Sequence of chain 1.B:
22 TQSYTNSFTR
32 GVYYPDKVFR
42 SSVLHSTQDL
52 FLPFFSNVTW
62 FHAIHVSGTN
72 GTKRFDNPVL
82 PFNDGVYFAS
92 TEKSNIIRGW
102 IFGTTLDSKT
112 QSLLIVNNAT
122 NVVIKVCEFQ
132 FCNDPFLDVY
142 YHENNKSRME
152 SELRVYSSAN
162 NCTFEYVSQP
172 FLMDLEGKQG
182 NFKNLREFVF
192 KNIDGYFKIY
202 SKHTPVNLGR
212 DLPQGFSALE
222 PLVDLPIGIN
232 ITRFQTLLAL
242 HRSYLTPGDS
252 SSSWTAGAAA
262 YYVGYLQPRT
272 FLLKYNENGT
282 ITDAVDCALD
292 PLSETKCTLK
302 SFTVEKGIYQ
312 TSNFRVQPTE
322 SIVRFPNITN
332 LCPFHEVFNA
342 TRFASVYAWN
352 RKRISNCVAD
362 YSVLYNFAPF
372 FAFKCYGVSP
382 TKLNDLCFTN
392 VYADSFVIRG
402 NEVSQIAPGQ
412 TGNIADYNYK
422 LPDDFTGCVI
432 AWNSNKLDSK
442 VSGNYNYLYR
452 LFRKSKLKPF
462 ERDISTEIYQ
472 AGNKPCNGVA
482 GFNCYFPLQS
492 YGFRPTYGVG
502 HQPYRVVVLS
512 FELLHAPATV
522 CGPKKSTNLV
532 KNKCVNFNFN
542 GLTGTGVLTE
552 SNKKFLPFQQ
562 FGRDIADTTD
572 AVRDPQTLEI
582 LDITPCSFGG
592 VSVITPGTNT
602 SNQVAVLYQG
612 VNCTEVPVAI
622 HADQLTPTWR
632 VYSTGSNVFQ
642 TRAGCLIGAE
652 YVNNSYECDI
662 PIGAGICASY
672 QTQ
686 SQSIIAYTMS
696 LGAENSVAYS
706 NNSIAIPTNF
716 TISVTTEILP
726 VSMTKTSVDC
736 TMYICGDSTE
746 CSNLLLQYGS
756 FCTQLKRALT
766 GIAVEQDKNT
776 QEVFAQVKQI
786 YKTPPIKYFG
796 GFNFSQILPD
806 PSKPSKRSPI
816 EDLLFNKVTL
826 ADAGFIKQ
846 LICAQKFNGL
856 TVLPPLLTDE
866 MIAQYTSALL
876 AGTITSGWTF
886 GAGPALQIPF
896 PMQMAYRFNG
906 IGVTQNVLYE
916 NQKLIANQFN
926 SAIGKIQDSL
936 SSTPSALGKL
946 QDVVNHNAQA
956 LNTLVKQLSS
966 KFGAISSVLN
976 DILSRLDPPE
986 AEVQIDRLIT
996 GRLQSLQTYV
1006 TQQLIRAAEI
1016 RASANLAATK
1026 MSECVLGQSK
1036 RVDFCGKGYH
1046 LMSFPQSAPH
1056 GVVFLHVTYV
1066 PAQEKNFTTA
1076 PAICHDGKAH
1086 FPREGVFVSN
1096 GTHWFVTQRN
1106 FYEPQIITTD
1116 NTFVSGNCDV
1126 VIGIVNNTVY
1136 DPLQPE

Binding-site contacts:
Ligand atom N2 contacts residue ASN706 of chain 1.D at 2.9 Å (h-bond).
Ligand atom O5 contacts residue TYR793 of chain 1.B at 3.7 Å.
Ligand atom O5 contacts residue ASN706 of chain 1.D at 2.4 Å (h-bond).
Ligand atom C3 contacts residue ASN706 of chain 1.D at 3.8 Å.
Ligand atom C5 contacts residue TYR793 of chain 1.B at 3.5 Å (hydrophobic).
Ligand atom C1 contacts residue ASN706 of chain 1.D at 1.4 Å.
Ligand atom C1 contacts residue TYR793 of chain 1.B at 3.9 Å (hydrophobic).
Ligand atom C5 contacts residue ASN706 of chain 1.D at 3.7 Å.
Ligand atom C6 contacts residue TYR793 of chain 1.B at 3.8 Å (hydrophobic).
Ligand atom C4 contacts residue ASN706 of chain 1.D at 4.2 Å.
Ligand atom C2 contacts residue ASN706 of chain 1.D at 2.5 Å.
Ligand atom O7 contacts residue ASN706 of chain 1.D at 4.1 Å.
Ligand atom C7 contacts residue ASN706 of chain 1.D at 3.7 Å.
Ligand atom O6 contacts residue TYR793 of chain 1.B at 4.1 Å.

Sequence of chain 1.D:
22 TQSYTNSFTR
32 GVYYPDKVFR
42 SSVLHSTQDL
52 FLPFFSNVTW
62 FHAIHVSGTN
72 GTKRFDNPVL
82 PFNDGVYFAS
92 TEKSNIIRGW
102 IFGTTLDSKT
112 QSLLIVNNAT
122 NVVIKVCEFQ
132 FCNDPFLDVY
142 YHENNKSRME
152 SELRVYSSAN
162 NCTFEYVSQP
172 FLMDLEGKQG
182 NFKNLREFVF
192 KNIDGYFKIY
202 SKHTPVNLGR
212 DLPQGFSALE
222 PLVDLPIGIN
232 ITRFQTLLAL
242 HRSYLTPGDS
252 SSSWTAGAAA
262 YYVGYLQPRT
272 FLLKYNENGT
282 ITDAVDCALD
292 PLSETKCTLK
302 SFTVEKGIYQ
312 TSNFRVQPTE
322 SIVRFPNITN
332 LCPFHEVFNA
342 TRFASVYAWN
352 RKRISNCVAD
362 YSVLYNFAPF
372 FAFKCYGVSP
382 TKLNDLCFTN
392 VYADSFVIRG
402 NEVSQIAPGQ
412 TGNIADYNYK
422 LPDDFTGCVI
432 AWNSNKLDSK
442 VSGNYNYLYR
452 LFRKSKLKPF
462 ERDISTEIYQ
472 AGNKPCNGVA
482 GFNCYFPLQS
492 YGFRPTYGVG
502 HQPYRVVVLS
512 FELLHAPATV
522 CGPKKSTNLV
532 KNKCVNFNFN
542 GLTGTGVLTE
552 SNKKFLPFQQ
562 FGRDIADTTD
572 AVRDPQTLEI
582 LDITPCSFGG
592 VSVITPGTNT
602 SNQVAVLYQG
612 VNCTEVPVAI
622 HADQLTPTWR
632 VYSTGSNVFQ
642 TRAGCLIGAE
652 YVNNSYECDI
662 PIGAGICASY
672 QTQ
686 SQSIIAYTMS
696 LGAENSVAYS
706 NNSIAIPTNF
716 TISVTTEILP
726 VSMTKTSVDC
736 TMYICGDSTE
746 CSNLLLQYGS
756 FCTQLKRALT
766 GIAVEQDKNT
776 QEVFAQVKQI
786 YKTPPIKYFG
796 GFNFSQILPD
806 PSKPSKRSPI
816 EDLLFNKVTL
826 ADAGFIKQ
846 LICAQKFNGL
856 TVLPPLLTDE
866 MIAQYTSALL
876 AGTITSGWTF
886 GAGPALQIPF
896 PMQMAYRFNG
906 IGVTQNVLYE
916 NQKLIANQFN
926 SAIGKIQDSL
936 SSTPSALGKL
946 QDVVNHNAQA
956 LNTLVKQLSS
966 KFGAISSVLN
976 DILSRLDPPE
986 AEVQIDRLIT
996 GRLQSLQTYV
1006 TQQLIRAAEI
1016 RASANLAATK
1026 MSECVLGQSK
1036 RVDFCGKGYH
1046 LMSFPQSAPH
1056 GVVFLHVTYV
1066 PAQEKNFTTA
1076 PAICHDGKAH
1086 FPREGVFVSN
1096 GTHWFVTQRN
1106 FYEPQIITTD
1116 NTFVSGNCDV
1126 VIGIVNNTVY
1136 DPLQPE

This small molecule binds to this protein.
Small molecule (SMILES): CC(=O)N[C@@H]1[C@@H](O)[C@H](O)[C@@H](CO)O[C@H]1O